A small-molecule ligand and the protein it binds are described below.
Small molecule (SMILES): CC(=O)N[C@@H]1[C@@H](O)[C@H](O)[C@@H](CO)O[C@H]1O

Binding-site contacts:
Ligand atom O7 contacts residue GLU289 of chain 1.B at 4.0 Å.
Ligand atom O5 contacts residue ASN300 of chain 1.B at 2.5 Å (h-bond).
Ligand atom C1 contacts residue ASN300 of chain 1.B at 1.5 Å.
Ligand atom C8 contacts residue LYS291 of chain 1.B at 4.0 Å.
Ligand atom C7 contacts residue ASN300 of chain 1.B at 3.7 Å.
Ligand atom C7 contacts residue GLU289 of chain 1.B at 4.2 Å.
Ligand atom C8 contacts residue ASN300 of chain 1.B at 3.4 Å.
Ligand atom C2 contacts residue ASN300 of chain 1.B at 2.5 Å.
Ligand atom C8 contacts residue GLU289 of chain 1.B at 4.1 Å.
Ligand atom C3 contacts residue ASN300 of chain 1.B at 3.9 Å.
Ligand atom C8 contacts residue THR290 of chain 1.B at 4.1 Å.
Ligand atom N2 contacts residue ASN300 of chain 1.B at 3.0 Å (h-bond).
Ligand atom C4 contacts residue ASN300 of chain 1.B at 4.4 Å.
Ligand atom C5 contacts residue ASN300 of chain 1.B at 3.8 Å.

Sequence of chain 1.B:
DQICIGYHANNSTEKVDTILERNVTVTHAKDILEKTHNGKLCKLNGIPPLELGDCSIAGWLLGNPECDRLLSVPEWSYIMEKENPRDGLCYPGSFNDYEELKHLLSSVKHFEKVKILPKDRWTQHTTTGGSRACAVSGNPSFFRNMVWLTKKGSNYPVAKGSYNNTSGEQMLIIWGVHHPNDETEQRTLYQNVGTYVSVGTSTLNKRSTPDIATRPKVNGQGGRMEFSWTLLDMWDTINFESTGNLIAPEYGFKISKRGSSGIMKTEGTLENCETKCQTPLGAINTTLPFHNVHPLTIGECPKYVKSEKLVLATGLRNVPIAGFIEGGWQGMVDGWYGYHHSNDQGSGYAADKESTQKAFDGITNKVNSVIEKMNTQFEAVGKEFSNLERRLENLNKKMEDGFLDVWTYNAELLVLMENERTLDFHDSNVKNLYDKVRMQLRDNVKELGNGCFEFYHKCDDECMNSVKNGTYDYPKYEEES